A protein and the small-molecule ligand that binds it are described below.
Small molecule (SMILES): CC(=O)N[C@H]1[C@H]([C@H](O)[C@H](O)CO)O[C@@](O[C@H]2[C@@H](O)[C@@H](CO)O[C@@H](O[C@H]3[C@H](O)[C@@H](O)[C@H](O)O[C@@H]3CO)[C@@H]2O)(C(=O)O)C[C@@H]1O

Sequence of chain 23.C:
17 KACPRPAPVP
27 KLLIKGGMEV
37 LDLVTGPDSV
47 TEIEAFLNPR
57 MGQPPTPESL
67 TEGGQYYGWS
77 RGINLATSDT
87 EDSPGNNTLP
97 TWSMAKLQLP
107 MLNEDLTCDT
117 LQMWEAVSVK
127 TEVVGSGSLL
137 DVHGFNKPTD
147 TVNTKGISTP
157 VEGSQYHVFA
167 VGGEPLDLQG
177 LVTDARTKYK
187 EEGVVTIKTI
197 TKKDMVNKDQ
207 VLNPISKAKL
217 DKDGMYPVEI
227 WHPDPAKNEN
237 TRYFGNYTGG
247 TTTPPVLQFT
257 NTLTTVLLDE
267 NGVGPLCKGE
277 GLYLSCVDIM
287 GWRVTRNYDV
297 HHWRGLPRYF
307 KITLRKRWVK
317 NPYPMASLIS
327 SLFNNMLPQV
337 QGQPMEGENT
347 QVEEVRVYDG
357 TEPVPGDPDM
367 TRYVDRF

Sequence of chain 23.D:
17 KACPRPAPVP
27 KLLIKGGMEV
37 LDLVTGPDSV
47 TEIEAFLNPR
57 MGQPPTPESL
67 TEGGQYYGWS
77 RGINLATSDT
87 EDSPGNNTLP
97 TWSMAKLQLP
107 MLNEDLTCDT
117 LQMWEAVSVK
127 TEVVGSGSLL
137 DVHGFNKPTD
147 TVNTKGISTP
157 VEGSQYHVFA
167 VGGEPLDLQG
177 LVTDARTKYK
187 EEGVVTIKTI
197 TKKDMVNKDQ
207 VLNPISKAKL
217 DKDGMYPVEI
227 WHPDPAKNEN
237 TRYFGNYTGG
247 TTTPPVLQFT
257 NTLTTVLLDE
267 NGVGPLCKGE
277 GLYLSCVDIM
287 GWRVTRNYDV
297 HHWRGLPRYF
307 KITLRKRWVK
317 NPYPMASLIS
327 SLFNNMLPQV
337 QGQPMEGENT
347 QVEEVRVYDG

Binding-site contacts:
Ligand atom C1 contacts residue ARG77 of chain 23.C at 3.3 Å.
Ligand atom C11 contacts residue ASP85 of chain 23.D at 4.0 Å.
Ligand atom C2 contacts residue ARG77 of chain 23.C at 4.4 Å.
Ligand atom O4 contacts residue GLY78 of chain 23.C at 3.1 Å.
Ligand atom O4 contacts residue TYR72 of chain 23.C at 3.8 Å.
Ligand atom C1 contacts residue TYR72 of chain 23.C at 4.3 Å (hydrophobic).
Ligand atom O6 contacts residue ASN93 of chain 23.C at 3.4 Å (h-bond).
Ligand atom C6 contacts residue ASN93 of chain 23.C at 3.7 Å.
Ligand atom C4 contacts residue HIS298 of chain 23.C at 3.8 Å.
Ligand atom C4 contacts residue ARG77 of chain 23.C at 4.4 Å.
Ligand atom O1A contacts residue ARG77 of chain 23.C at 3.0 Å (salt-bridge).
Ligand atom C6 contacts residue TYR72 of chain 23.C at 3.9 Å (hydrophobic).
Ligand atom C10 contacts residue TYR72 of chain 23.C at 4.0 Å (hydrophobic).
Ligand atom O10 contacts residue THR291 of chain 23.C at 4.4 Å.
Ligand atom O9 contacts residue ARG77 of chain 23.C at 3.8 Å.
Ligand atom O1B contacts residue TYR72 of chain 23.C at 4.4 Å.
Ligand atom O4 contacts residue ARG289 of chain 23.C at 4.4 Å.
Ligand atom C3 contacts residue ARG77 of chain 23.C at 4.2 Å.
Ligand atom C4 contacts residue GLY78 of chain 23.C at 3.2 Å.
Ligand atom C2 contacts residue GLY78 of chain 23.C at 4.1 Å.
Ligand atom C3 contacts residue GLY78 of chain 23.C at 3.9 Å.
Ligand atom O4 contacts residue ASN80 of chain 23.C at 4.3 Å.
Ligand atom N5 contacts residue TYR72 of chain 23.C at 3.1 Å (h-bond).
Ligand atom O3 contacts residue GLY78 of chain 23.C at 3.4 Å.
Ligand atom O1A contacts residue GLY78 of chain 23.C at 3.8 Å.
Ligand atom O4 contacts residue HIS298 of chain 23.C at 3.2 Å (h-bond).
Ligand atom C5 contacts residue TYR72 of chain 23.C at 3.6 Å (hydrophobic).
Ligand atom O1A contacts residue HIS298 of chain 23.C at 4.3 Å.
Ligand atom O3 contacts residue VAL296 of chain 23.C at 4.4 Å.
Ligand atom C3 contacts residue HIS298 of chain 23.C at 3.5 Å.
Ligand atom O8 contacts residue ARG77 of chain 23.C at 3.6 Å (salt-bridge).
Ligand atom C11 contacts residue TYR72 of chain 23.C at 4.3 Å (hydrophobic).
Ligand atom O1A contacts residue TYR72 of chain 23.C at 3.6 Å.
Ligand atom O4 contacts residue ILE79 of chain 23.C at 3.7 Å.
Ligand atom O10 contacts residue ASN293 of chain 23.C at 4.5 Å.
Ligand atom O1B contacts residue ARG77 of chain 23.C at 2.7 Å (salt-bridge).
Ligand atom C3 contacts residue GLY78 of chain 23.C at 4.3 Å.
Ligand atom O4 contacts residue THR291 of chain 23.C at 3.3 Å.
Ligand atom C1 contacts residue GLY78 of chain 23.C at 4.2 Å.
Ligand atom C4 contacts residue TYR72 of chain 23.C at 3.4 Å (hydrophobic).